This small molecule binds to this protein.
Small molecule (SMILES): C[C@H](N)C(=O)O

Binding-site contacts:
Ligand atom N contacts residue ALA297 of chain 1.A at 2.9 Å.
Ligand atom CA contacts residue GLU292 of chain 1.A at 3.8 Å.
Ligand atom O contacts residue GLU292 of chain 1.A at 4.3 Å.
Ligand atom CA contacts residue ALA297 of chain 1.A at 3.1 Å (hydrophobic).
Ligand atom CB contacts residue GLU292 of chain 1.A at 3.2 Å.
Ligand atom C contacts residue ALA297 of chain 1.A at 3.5 Å (hydrophobic).
Ligand atom O contacts residue ALA297 of chain 1.A at 3.5 Å (h-bond).
Ligand atom C contacts residue GLU292 of chain 1.A at 4.5 Å.
Ligand atom CB contacts residue ALA297 of chain 1.A at 4.5 Å (hydrophobic).

Sequence of chain 1.A:
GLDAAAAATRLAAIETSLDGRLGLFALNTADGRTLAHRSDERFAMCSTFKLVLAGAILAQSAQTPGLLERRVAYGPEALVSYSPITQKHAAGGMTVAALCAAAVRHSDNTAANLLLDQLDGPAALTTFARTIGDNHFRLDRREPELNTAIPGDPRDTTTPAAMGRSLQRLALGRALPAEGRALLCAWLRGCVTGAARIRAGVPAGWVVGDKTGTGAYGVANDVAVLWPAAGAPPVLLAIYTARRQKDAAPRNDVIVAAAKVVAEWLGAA